Sequence of chain 1.A:
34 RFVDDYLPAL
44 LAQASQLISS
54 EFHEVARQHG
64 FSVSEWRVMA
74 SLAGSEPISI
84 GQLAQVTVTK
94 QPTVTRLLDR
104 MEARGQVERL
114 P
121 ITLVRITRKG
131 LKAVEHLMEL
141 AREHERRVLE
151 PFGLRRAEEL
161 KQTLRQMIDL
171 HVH

Binding-site contacts:
Ligand atom C8 contacts residue VAL91 of chain 1.A at 3.9 Å (hydrophobic).
Ligand atom N contacts residue THR90 of chain 1.A at 3.8 Å.
Ligand atom C8 contacts residue VAL89 of chain 1.A at 3.9 Å (hydrophobic).
Ligand atom C3 contacts residue TRP69 of chain 1.A at 3.9 Å (hydrophobic).
Ligand atom C5 contacts residue SER74 of chain 1.A at 3.3 Å.
Ligand atom C18 contacts residue ARG70 of chain 1.A at 3.6 Å.
Ligand atom C8 contacts residue ALA42 of chain 2.A at 3.9 Å (hydrophobic).
Ligand atom C5 contacts residue VAL89 of chain 1.A at 3.8 Å (hydrophobic).
Ligand atom C2 contacts residue ARG70 of chain 1.A at 3.9 Å.
Ligand atom C5 contacts residue ALA42 of chain 2.A at 3.8 Å (hydrophobic).
Ligand atom C7 contacts residue ARG70 of chain 1.A at 3.5 Å.
Ligand atom C17 contacts residue PRO41 of chain 2.A at 3.6 Å (hydrophobic).
Ligand atom C8 contacts residue ARG70 of chain 1.A at 3.6 Å.
Ligand atom O3 contacts residue SER52 of chain 1.A at 2.6 Å (h-bond).
Ligand atom C17 contacts residue ARG70 of chain 1.A at 3.7 Å.
Ligand atom O2 contacts residue HIS56 of chain 1.A at 2.7 Å (h-bond).
Ligand atom C17 contacts residue ALA45 of chain 2.A at 3.7 Å (hydrophobic).
Ligand atom C18 contacts residue HIS56 of chain 1.A at 3.4 Å.
Ligand atom C contacts residue ALA42 of chain 2.A at 3.5 Å (hydrophobic).
Ligand atom C7 contacts residue ALA42 of chain 2.A at 3.8 Å (hydrophobic).
Ligand atom C4 contacts residue ARG70 of chain 1.A at 3.7 Å.
Ligand atom N contacts residue ARG70 of chain 1.A at 4.0 Å.
Ligand atom C contacts residue VAL89 of chain 1.A at 3.6 Å (hydrophobic).
Ligand atom C4 contacts residue SER74 of chain 1.A at 3.5 Å.
Ligand atom C1 contacts residue ARG70 of chain 1.A at 3.7 Å.
Ligand atom C3 contacts residue TYR39 of chain 2.A at 3.8 Å (hydrophobic).
Ligand atom C5 contacts residue VAL36 of chain 2.A at 3.7 Å (hydrophobic).
Ligand atom C1 contacts residue ALA42 of chain 2.A at 3.7 Å (hydrophobic).
Ligand atom O3 contacts residue HIS56 of chain 1.A at 3.4 Å (h-bond).
Ligand atom C8 contacts residue ALA45 of chain 2.A at 3.6 Å (hydrophobic).
Ligand atom C18 contacts residue SER52 of chain 1.A at 3.2 Å.
Ligand atom C17 contacts residue SER52 of chain 1.A at 3.6 Å.
Ligand atom O3 contacts residue PRO41 of chain 2.A at 3.6 Å.
Ligand atom C2 contacts residue TRP69 of chain 1.A at 3.9 Å (hydrophobic).
Ligand atom C2 contacts residue TYR39 of chain 2.A at 3.8 Å (hydrophobic).
Ligand atom C4 contacts residue VAL36 of chain 2.A at 3.7 Å (hydrophobic).
Ligand atom N contacts residue VAL89 of chain 1.A at 2.9 Å (h-bond).
Ligand atom C contacts residue ARG70 of chain 1.A at 3.8 Å.
Ligand atom O2 contacts residue ARG70 of chain 1.A at 2.8 Å (salt-bridge).
Ligand atom N contacts residue ALA42 of chain 2.A at 4.0 Å.

A protein and the small-molecule ligand that binds it are described below.
Small molecule (SMILES): O=C(O)Cc1c[nH]c2ccccc12

Sequence of chain 2.A:
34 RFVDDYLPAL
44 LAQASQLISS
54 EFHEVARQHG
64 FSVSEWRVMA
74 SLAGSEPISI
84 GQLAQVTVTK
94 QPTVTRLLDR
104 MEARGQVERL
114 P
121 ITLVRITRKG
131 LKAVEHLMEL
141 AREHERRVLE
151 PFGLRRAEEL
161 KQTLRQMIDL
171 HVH